This protein binds this small molecule.
Small molecule (SMILES): CC(=O)N[C@@H]1[C@@H](O)[C@H](O)[C@@H](CO)O[C@H]1O

Sequence of chain 1.A:
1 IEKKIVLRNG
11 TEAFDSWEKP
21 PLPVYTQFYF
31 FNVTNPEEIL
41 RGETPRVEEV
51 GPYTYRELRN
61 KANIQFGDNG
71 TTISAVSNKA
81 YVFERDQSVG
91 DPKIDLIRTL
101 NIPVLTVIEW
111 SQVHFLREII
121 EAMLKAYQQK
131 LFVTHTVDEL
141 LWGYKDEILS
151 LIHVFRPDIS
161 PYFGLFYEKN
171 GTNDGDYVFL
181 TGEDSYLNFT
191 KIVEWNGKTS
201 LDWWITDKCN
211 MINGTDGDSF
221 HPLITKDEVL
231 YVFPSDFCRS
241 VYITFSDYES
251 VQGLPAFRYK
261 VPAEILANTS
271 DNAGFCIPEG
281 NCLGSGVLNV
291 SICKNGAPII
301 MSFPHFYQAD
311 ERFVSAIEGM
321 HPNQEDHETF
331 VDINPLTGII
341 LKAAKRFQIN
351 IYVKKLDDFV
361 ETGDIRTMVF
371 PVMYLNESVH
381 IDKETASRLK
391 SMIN

Binding-site contacts:
Ligand atom C2 contacts residue ASN188 of chain 1.A at 2.6 Å.
Ligand atom N2 contacts residue ASN188 of chain 1.A at 3.2 Å (h-bond).
Ligand atom O5 contacts residue ASP184 of chain 1.A at 3.9 Å.
Ligand atom C6 contacts residue SER185 of chain 1.A at 3.7 Å.
Ligand atom O7 contacts residue LEU180 of chain 1.A at 4.3 Å.
Ligand atom C2 contacts residue ASP184 of chain 1.A at 4.3 Å.
Ligand atom O5 contacts residue SER185 of chain 1.A at 4.1 Å.
Ligand atom C4 contacts residue ASN188 of chain 1.A at 4.1 Å.
Ligand atom C7 contacts residue ASN188 of chain 1.A at 4.0 Å.
Ligand atom C6 contacts residue LEU187 of chain 1.A at 4.2 Å (hydrophobic).
Ligand atom C8 contacts residue VAL193 of chain 1.A at 4.4 Å (hydrophobic).
Ligand atom C1 contacts residue LEU180 of chain 1.A at 4.4 Å (hydrophobic).
Ligand atom C6 contacts residue ASN188 of chain 1.A at 3.3 Å.
Ligand atom O5 contacts residue ASN188 of chain 1.A at 2.5 Å (h-bond).
Ligand atom O7 contacts residue ASN188 of chain 1.A at 3.8 Å.
Ligand atom C3 contacts residue ASN188 of chain 1.A at 3.8 Å.
Ligand atom O7 contacts residue LYS191 of chain 1.A at 3.7 Å.
Ligand atom C1 contacts residue ASN188 of chain 1.A at 1.4 Å.
Ligand atom O6 contacts residue LEU187 of chain 1.A at 4.1 Å.
Ligand atom C7 contacts residue LEU180 of chain 1.A at 3.8 Å (hydrophobic).
Ligand atom N2 contacts residue LEU180 of chain 1.A at 3.9 Å.
Ligand atom O6 contacts residue ASN188 of chain 1.A at 3.0 Å (h-bond).
Ligand atom C5 contacts residue ASN188 of chain 1.A at 3.5 Å.
Ligand atom C5 contacts residue SER185 of chain 1.A at 4.3 Å.
Ligand atom C8 contacts residue LEU180 of chain 1.A at 3.8 Å (hydrophobic).
Ligand atom N2 contacts residue ASP184 of chain 1.A at 4.2 Å.
Ligand atom C1 contacts residue ASP184 of chain 1.A at 3.2 Å.